Sequence of chain 1.A:
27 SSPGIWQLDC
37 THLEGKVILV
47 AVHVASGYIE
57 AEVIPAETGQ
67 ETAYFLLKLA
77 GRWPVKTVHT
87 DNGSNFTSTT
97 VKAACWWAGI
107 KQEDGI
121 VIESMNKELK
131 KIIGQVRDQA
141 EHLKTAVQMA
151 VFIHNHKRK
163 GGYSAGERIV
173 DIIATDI

Binding-site contacts:
Ligand atom C20 contacts residue GLU141 of chain 2.A at 3.6 Å.
Ligand atom F12 contacts residue ALA100 of chain 1.A at 3.1 Å.
Ligand atom C26 contacts residue EDO1 of chain 1.E at 3.9 Å.
Ligand atom C33 contacts residue ALA99 of chain 1.A at 3.8 Å (hydrophobic).
Ligand atom C19 contacts residue THR145 of chain 2.A at 3.7 Å.
Ligand atom C15 contacts residue THR96 of chain 1.A at 3.8 Å.
Ligand atom C41 contacts residue ALA99 of chain 1.A at 3.6 Å (hydrophobic).
Ligand atom C26 contacts residue HIS142 of chain 2.A at 3.9 Å.
Ligand atom F12 contacts residue ALA69 of chain 1.A at 3.8 Å.
Ligand atom F12 contacts residue THR96 of chain 1.A at 3.5 Å.
Ligand atom C24 contacts residue THR145 of chain 2.A at 3.8 Å.
Ligand atom C25 contacts residue THR145 of chain 2.A at 3.4 Å.
Ligand atom C20 contacts residue HIS142 of chain 2.A at 3.9 Å.
Ligand atom C28 contacts residue GLU141 of chain 2.A at 3.8 Å.
Ligand atom C20 contacts residue THR145 of chain 2.A at 3.5 Å.
Ligand atom C42 contacts residue THR95 of chain 1.A at 3.6 Å.
Ligand atom O22 contacts residue THR145 of chain 2.A at 2.7 Å (h-bond).
Ligand atom C41 contacts residue LYS98 of chain 1.A at 3.9 Å.
Ligand atom O23 contacts residue THR145 of chain 2.A at 3.4 Å (h-bond).
Ligand atom C10 contacts residue MET149 of chain 2.A at 3.9 Å (hydrophobic).
Ligand atom O22 contacts residue HIS142 of chain 2.A at 2.9 Å (h-bond).
Ligand atom C1 contacts residue GLN139 of chain 2.A at 3.3 Å.
Ligand atom C8 contacts residue GLN139 of chain 2.A at 3.7 Å.
Ligand atom O23 contacts residue HIS142 of chain 2.A at 3.5 Å.
Ligand atom C9 contacts residue TRP103 of chain 1.A at 3.5 Å (hydrophobic).
Ligand atom C28 contacts residue GLN66 of chain 1.A at 3.9 Å.
Ligand atom C27 contacts residue GLN66 of chain 1.A at 3.8 Å.
Ligand atom O22 contacts residue GLU141 of chain 2.A at 3.5 Å (salt-bridge).
Ligand atom O22 contacts residue ALA140 of chain 2.A at 3.9 Å.
Ligand atom C9 contacts residue MET149 of chain 2.A at 3.9 Å (hydrophobic).
Ligand atom C10 contacts residue TRP103 of chain 1.A at 3.5 Å (hydrophobic).
Ligand atom O21 contacts residue GLU141 of chain 2.A at 2.9 Å (salt-bridge).
Ligand atom C28 contacts residue HIS142 of chain 2.A at 3.6 Å.
Ligand atom O21 contacts residue ALA140 of chain 2.A at 3.6 Å.
Ligand atom C29 contacts residue THR96 of chain 1.A at 3.7 Å.
Ligand atom C40 contacts residue ALA99 of chain 1.A at 3.5 Å (hydrophobic).
Ligand atom C33 contacts residue THR95 of chain 1.A at 3.6 Å.
Ligand atom C32 contacts residue ALA99 of chain 1.A at 3.9 Å (hydrophobic).
Ligand atom C30 contacts residue THR96 of chain 1.A at 3.7 Å.
Ligand atom C39 contacts residue ALA99 of chain 1.A at 3.9 Å (hydrophobic).

A protein and the small-molecule ligand that binds it are described below.
Small molecule (SMILES): Cc1nc2c(c(-c3cc(F)c4c(c3C)CCCO4)c1[C@H](OC(C)(C)C)C(=O)O)CN(C[C@H]1C[C@H]1c1ccccc1)CC2

Sequence of chain 2.A:
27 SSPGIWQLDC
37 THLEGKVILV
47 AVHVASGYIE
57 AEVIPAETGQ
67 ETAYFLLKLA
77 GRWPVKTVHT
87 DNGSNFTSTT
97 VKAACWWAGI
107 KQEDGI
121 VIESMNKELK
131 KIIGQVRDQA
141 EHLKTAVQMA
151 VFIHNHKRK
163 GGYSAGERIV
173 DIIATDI